Sequence of chain 1.A:
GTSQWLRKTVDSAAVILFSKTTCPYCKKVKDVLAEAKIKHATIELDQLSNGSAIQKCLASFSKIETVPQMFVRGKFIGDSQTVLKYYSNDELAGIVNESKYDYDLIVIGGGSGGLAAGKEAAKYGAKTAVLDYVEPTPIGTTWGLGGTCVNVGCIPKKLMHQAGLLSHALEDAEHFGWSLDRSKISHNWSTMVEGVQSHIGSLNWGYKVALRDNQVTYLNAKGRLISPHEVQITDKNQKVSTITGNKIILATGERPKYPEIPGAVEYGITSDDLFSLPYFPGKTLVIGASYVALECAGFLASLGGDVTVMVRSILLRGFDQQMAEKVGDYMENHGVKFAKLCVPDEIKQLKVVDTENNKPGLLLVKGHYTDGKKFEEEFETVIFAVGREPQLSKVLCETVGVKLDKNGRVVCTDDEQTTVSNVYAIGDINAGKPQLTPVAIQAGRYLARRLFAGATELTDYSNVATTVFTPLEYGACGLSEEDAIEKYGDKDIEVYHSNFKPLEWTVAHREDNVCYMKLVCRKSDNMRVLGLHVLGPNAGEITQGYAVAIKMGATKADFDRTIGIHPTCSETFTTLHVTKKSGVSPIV

Binding-site contacts:
Ligand atom N contacts residue LYS228 of chain 1.A at 4.0 Å.
Ligand atom C4 contacts residue TYR139 of chain 1.A at 3.4 Å (hydrophobic).
Ligand atom C7 contacts residue GLN244 of chain 1.A at 3.5 Å.
Ligand atom N contacts residue TYR139 of chain 1.A at 3.3 Å.
Ligand atom C3 contacts residue LYS242 of chain 1.A at 3.6 Å.
Ligand atom C5 contacts residue TYR139 of chain 1.A at 3.4 Å (hydrophobic).
Ligand atom C11 contacts residue GLU141 of chain 1.A at 3.9 Å.
Ligand atom C13 contacts residue LYS242 of chain 1.A at 3.6 Å.
Ligand atom O1 contacts residue LYS242 of chain 1.A at 3.6 Å.
Ligand atom C5 contacts residue LYS242 of chain 1.A at 4.0 Å.
Ligand atom C contacts residue LYS242 of chain 1.A at 4.0 Å.
Ligand atom O contacts residue ASN226 of chain 1.A at 3.2 Å (h-bond).
Ligand atom N1 contacts residue LYS228 of chain 1.A at 3.6 Å.
Ligand atom C4 contacts residue LYS242 of chain 1.A at 3.8 Å.
Ligand atom C5 contacts residue GLN244 of chain 1.A at 4.0 Å.
Ligand atom C3 contacts residue TYR139 of chain 1.A at 3.6 Å (hydrophobic).
Ligand atom C1 contacts residue TYR139 of chain 1.A at 3.7 Å (hydrophobic).
Ligand atom C4 contacts residue ASN226 of chain 1.A at 4.0 Å.
Ligand atom C contacts residue ASP241 of chain 1.A at 3.7 Å.
Ligand atom C8 contacts residue LYS228 of chain 1.A at 4.0 Å.
Ligand atom C11 contacts residue LYS228 of chain 1.A at 3.1 Å.
Ligand atom C12 contacts residue GLU141 of chain 1.A at 3.3 Å.
Ligand atom C12 contacts residue LYS228 of chain 1.A at 3.5 Å.
Ligand atom C9 contacts residue GLN244 of chain 1.A at 3.4 Å.
Ligand atom C4 contacts residue THR240 of chain 1.A at 4.0 Å.
Ligand atom C6 contacts residue ASP241 of chain 1.A at 3.2 Å.
Ligand atom C contacts residue TYR139 of chain 1.A at 3.5 Å (hydrophobic).
Ligand atom C7 contacts residue TYR139 of chain 1.A at 3.7 Å (hydrophobic).
Ligand atom C2 contacts residue TYR139 of chain 1.A at 3.7 Å (hydrophobic).
Ligand atom C contacts residue GLN244 of chain 1.A at 3.3 Å.
Ligand atom C4 contacts residue ASP241 of chain 1.A at 3.7 Å.
Ligand atom C10 contacts residue LYS228 of chain 1.A at 4.0 Å.
Ligand atom O contacts residue LYS242 of chain 1.A at 3.6 Å.
Ligand atom C5 contacts residue ASP241 of chain 1.A at 3.2 Å.
Ligand atom C1 contacts residue LYS242 of chain 1.A at 3.8 Å.
Ligand atom C8 contacts residue GLN244 of chain 1.A at 3.9 Å.
Ligand atom C13 contacts residue ASN226 of chain 1.A at 3.2 Å.
Ligand atom C1 contacts residue GLN244 of chain 1.A at 4.0 Å.
Ligand atom C2 contacts residue LYS242 of chain 1.A at 3.6 Å.
Ligand atom C6 contacts residue THR240 of chain 1.A at 3.3 Å.

This protein binds this small molecule.
Small molecule (SMILES): c1cc(CNCc2ccc3c(c2)OCO3)ccn1